This protein binds this small molecule.
Small molecule (SMILES): CCC(=O)Nc1cccc(F)c1Nc1ncc(OCc2c(Cl)c(OC)cc(OC)c2Cl)cn1

Sequence of chain 1.A:
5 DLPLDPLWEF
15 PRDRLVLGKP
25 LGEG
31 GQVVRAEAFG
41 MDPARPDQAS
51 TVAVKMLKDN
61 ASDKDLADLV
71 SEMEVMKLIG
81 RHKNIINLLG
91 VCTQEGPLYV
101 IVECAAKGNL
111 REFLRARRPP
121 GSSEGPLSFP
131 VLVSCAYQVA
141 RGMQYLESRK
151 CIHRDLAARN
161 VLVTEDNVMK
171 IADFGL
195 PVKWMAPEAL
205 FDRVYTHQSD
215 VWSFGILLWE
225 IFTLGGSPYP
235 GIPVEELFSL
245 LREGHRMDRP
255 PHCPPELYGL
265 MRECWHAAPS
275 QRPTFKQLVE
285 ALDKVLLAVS

Binding-site contacts:
Ligand atom C8 contacts residue MET76 of chain 1.A at 3.4 Å (hydrophobic).
Ligand atom O1 contacts residue LYS55 of chain 1.A at 3.7 Å.
Ligand atom C7 contacts residue VAL100 of chain 1.A at 3.7 Å (hydrophobic).
Ligand atom C5 contacts residue ASP173 of chain 1.A at 3.6 Å.
Ligand atom N2 contacts residue ALA105 of chain 1.A at 2.8 Å (h-bond).
Ligand atom O4 contacts residue ARG35 of chain 1.A at 3.0 Å (salt-bridge).
Ligand atom C8 contacts residue PHE174 of chain 1.A at 3.6 Å (hydrophobic).
Ligand atom O4 contacts residue LEU25 of chain 1.A at 3.3 Å.
Ligand atom C1 contacts residue VAL102 of chain 1.A at 3.8 Å (hydrophobic).
Ligand atom C2 contacts residue VAL102 of chain 1.A at 3.5 Å (hydrophobic).
Ligand atom CL2 contacts residue LEU162 of chain 1.A at 3.6 Å.
Ligand atom N3 contacts residue ALA105 of chain 1.A at 2.7 Å (h-bond).
Ligand atom C20 contacts residue CYS104 of chain 1.A at 3.4 Å (hydrophobic).
Ligand atom O2 contacts residue ASP173 of chain 1.A at 3.0 Å (salt-bridge).
Ligand atom O1 contacts residue VAL102 of chain 1.A at 3.7 Å.
Ligand atom CL1 contacts residue VAL33 of chain 1.A at 3.6 Å.
Ligand atom C21 contacts residue CYS104 of chain 1.A at 3.1 Å (hydrophobic).
Ligand atom CL2 contacts residue ALA172 of chain 1.A at 3.2 Å.
Ligand atom C19 contacts residue GLY108 of chain 1.A at 3.6 Å.
Ligand atom N2 contacts residue LEU162 of chain 1.A at 3.7 Å.
Ligand atom N4 contacts residue ALA105 of chain 1.A at 2.9 Å (h-bond).
Ligand atom C15 contacts residue ALA105 of chain 1.A at 3.4 Å (hydrophobic).
Ligand atom C6 contacts residue GLU72 of chain 1.A at 3.7 Å.
Ligand atom CL1 contacts residue LYS55 of chain 1.A at 3.7 Å.
Ligand atom C8 contacts residue ILE86 of chain 1.A at 3.5 Å (hydrophobic).
Ligand atom N4 contacts residue CYS104 of chain 1.A at 3.6 Å.
Ligand atom C13 contacts residue ALA105 of chain 1.A at 3.7 Å (hydrophobic).
Ligand atom O3 contacts residue VAL102 of chain 1.A at 3.7 Å.
Ligand atom C13 contacts residue GLU103 of chain 1.A at 3.2 Å.
Ligand atom CL2 contacts residue ILE86 of chain 1.A at 3.7 Å.
Ligand atom F1 contacts residue GLY108 of chain 1.A at 3.8 Å.
Ligand atom CL2 contacts residue ASP173 of chain 1.A at 3.7 Å.
Ligand atom C7 contacts residue GLU72 of chain 1.A at 3.2 Å.
Ligand atom C13 contacts residue CYS104 of chain 1.A at 3.8 Å (hydrophobic).
Ligand atom C14 contacts residue ALA105 of chain 1.A at 3.3 Å (hydrophobic).
Ligand atom C12 contacts residue ALA105 of chain 1.A at 3.7 Å (hydrophobic).
Ligand atom C13 contacts residue LEU162 of chain 1.A at 3.6 Å (hydrophobic).
Ligand atom C22 contacts residue CYS104 of chain 1.A at 1.8 Å (hydrophobic).
Ligand atom C4 contacts residue ASP173 of chain 1.A at 3.6 Å.
Ligand atom N2 contacts residue CYS104 of chain 1.A at 3.5 Å.